Sequence of chain 1.K:
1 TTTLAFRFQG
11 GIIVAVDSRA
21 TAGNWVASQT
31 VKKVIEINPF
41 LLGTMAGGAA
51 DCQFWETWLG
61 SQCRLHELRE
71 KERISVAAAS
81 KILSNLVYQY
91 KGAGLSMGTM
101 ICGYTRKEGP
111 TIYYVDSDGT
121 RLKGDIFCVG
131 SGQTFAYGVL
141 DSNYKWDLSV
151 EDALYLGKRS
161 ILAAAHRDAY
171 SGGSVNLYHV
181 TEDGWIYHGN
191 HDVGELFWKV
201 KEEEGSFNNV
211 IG

Binding-site contacts:
Ligand atom C32 contacts residue GLY47 of chain 1.K at 3.8 Å.
Ligand atom C43 contacts residue ALA27 of chain 1.K at 3.4 Å (hydrophobic).
Ligand atom C16 contacts residue LYS33 of chain 1.K at 3.7 Å.
Ligand atom C23 contacts residue ALA49 of chain 1.K at 3.4 Å (hydrophobic).
Ligand atom C17 contacts residue LYS33 of chain 1.K at 3.8 Å.
Ligand atom C13 contacts residue GLY47 of chain 1.K at 3.7 Å.
Ligand atom O39 contacts residue ALA49 of chain 1.K at 3.1 Å (h-bond).
Ligand atom S27 contacts residue THR1 of chain 1.K at 3.5 Å (h-bond).
Ligand atom O31 contacts residue ALA20 of chain 1.K at 3.5 Å.
Ligand atom C21 contacts residue ALA49 of chain 1.K at 3.8 Å (hydrophobic).
Ligand atom C9 contacts residue THR21 of chain 1.K at 3.7 Å.
Ligand atom C25 contacts residue THR1 of chain 1.K at 1.4 Å.
Ligand atom O33 contacts residue THR21 of chain 1.K at 3.0 Å (h-bond).
Ligand atom C26 contacts residue THR1 of chain 1.K at 2.5 Å.
Ligand atom C20 contacts residue VAL31 of chain 1.K at 3.7 Å (hydrophobic).
Ligand atom C20 contacts residue ALA49 of chain 1.K at 3.6 Å (hydrophobic).
Ligand atom C21 contacts residue VAL31 of chain 1.K at 3.5 Å (hydrophobic).
Ligand atom C15 contacts residue ARG19 of chain 1.K at 3.9 Å.
Ligand atom N14 contacts residue THR1 of chain 1.K at 3.7 Å.
Ligand atom N14 contacts residue GLY47 of chain 1.K at 2.9 Å (h-bond).
Ligand atom O30 contacts residue THR1 of chain 1.K at 3.0 Å.
Ligand atom C12 contacts residue GLY47 of chain 1.K at 3.4 Å.
Ligand atom C10 contacts residue THR21 of chain 1.K at 3.9 Å.
Ligand atom C18 contacts residue MET45 of chain 1.K at 3.6 Å (hydrophobic).
Ligand atom N22 contacts residue ALA49 of chain 1.K at 3.9 Å.
Ligand atom C16 contacts residue THR1 of chain 1.K at 2.8 Å.
Ligand atom N8 contacts residue ASP126 of chain 1.L at 3.6 Å (salt-bridge).
Ligand atom C26 contacts residue GLY47 of chain 1.K at 3.5 Å.
Ligand atom C15 contacts residue THR1 of chain 1.K at 2.4 Å.
Ligand atom N22 contacts residue SER130 of chain 1.L at 3.6 Å (h-bond).
Ligand atom N22 contacts residue VAL31 of chain 1.K at 3.2 Å.
Ligand atom O31 contacts residue THR21 of chain 1.K at 3.0 Å (h-bond).
Ligand atom N11 contacts residue THR21 of chain 1.K at 3.1 Å (h-bond).
Ligand atom C23 contacts residue VAL31 of chain 1.K at 3.4 Å (hydrophobic).
Ligand atom C19 contacts residue ALA49 of chain 1.K at 3.9 Å (hydrophobic).
Ligand atom N22 contacts residue GLN53 of chain 1.K at 3.8 Å.
Ligand atom O30 contacts residue SER131 of chain 1.K at 2.8 Å (h-bond).
Ligand atom C19 contacts residue MET45 of chain 1.K at 3.6 Å (hydrophobic).
Ligand atom C24 contacts residue ALA49 of chain 1.K at 3.9 Å (hydrophobic).
Ligand atom C40 contacts residue ALA49 of chain 1.K at 3.8 Å (hydrophobic).

Sequence of chain 1.L:
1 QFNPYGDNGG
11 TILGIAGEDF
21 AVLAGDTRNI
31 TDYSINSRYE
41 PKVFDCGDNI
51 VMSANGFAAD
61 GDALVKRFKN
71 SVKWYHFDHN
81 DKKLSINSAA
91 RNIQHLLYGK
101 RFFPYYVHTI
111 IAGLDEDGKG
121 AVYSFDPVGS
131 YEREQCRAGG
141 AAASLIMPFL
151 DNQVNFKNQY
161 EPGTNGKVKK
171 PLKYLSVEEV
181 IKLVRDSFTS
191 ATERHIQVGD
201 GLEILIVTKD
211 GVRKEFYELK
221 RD

This small molecule binds to this protein.
Small molecule (SMILES): CC(C)C[C@H](NC(=O)[C@@H](Cc1ccccc1)N=[N+]=[N-])C(=O)N[C@H](C(=O)N[C@H](CCS(C)(=O)=O)Cc1ccc(CN)cc1)[C@@H](C)O